This protein binds this small molecule.
Small molecule (SMILES): Cc1ccc(C[C@H](NC(=O)CCCCCn2ccnc2)C(=O)N[C@@H](Cc2ccc(O)cc2)C(=O)O)cc1

Binding-site contacts:
Ligand atom C33 contacts residue GLN191 of chain 1.B at 3.6 Å.
Ligand atom CZ contacts residue PRO27 of chain 1.B at 3.5 Å (hydrophobic).
Ligand atom CB contacts residue TYR53 of chain 1.B at 3.8 Å (hydrophobic).
Ligand atom O26 contacts residue MET356 of chain 1.B at 3.5 Å.
Ligand atom CE2 contacts residue ARG49 of chain 1.B at 3.4 Å.
Ligand atom C contacts residue SER74 of chain 1.B at 3.6 Å.
Ligand atom OXT contacts residue SER74 of chain 1.B at 3.6 Å.
Ligand atom CD1 contacts residue LEU22 of chain 1.B at 3.4 Å (hydrophobic).
Ligand atom OH contacts residue ARG49 of chain 1.B at 3.2 Å.
Ligand atom O contacts residue ALA76 of chain 1.B at 2.8 Å (h-bond).
Ligand atom CE2 contacts residue PRO27 of chain 1.B at 3.6 Å (hydrophobic).
Ligand atom N34 contacts residue ALA266 of chain 1.B at 3.7 Å.
Ligand atom O26 contacts residue ALA332 of chain 1.B at 3.5 Å.
Ligand atom O contacts residue SER74 of chain 1.B at 3.3 Å.
Ligand atom CE1 contacts residue PRO27 of chain 1.B at 3.3 Å (hydrophobic).
Ligand atom OH contacts residue ALA46 of chain 1.B at 3.3 Å.
Ligand atom CD2 contacts residue LEU22 of chain 1.B at 3.8 Å (hydrophobic).
Ligand atom C contacts residue GLN75 of chain 1.B at 3.5 Å.
Ligand atom OXT contacts residue GLN75 of chain 1.B at 2.9 Å (h-bond).
Ligand atom C28 contacts residue LEU439 of chain 1.B at 3.5 Å (hydrophobic).
Ligand atom CZ contacts residue ARG49 of chain 1.B at 3.2 Å.
Ligand atom OXT contacts residue ARG49 of chain 1.B at 2.8 Å (salt-bridge).
Ligand atom CE1 contacts residue ARG49 of chain 1.B at 3.4 Å.
Ligand atom C01 contacts residue ALA76 of chain 1.B at 3.8 Å (hydrophobic).
Ligand atom CD2 contacts residue TYR53 of chain 1.B at 3.5 Å (hydrophobic).
Ligand atom CB contacts residue VAL28 of chain 1.B at 3.5 Å (hydrophobic).
Ligand atom CE1 contacts residue LEU22 of chain 1.B at 3.6 Å (hydrophobic).
Ligand atom CD2 contacts residue ARG49 of chain 1.B at 3.7 Å.
Ligand atom O contacts residue TYR53 of chain 1.B at 2.8 Å (h-bond).
Ligand atom C contacts residue MET356 of chain 1.B at 3.7 Å (hydrophobic).
Ligand atom C contacts residue ALA76 of chain 1.B at 3.7 Å (hydrophobic).
Ligand atom CG contacts residue LEU22 of chain 1.B at 3.5 Å (hydrophobic).
Ligand atom CD1 contacts residue ARG49 of chain 1.B at 3.8 Å.
Ligand atom O contacts residue MET356 of chain 1.B at 3.5 Å.
Ligand atom C27 contacts residue ALA332 of chain 1.B at 3.5 Å (hydrophobic).
Ligand atom C contacts residue TYR53 of chain 1.B at 3.8 Å (hydrophobic).
Ligand atom O contacts residue GLN75 of chain 1.B at 3.3 Å (h-bond).
Ligand atom CD1 contacts residue PRO27 of chain 1.B at 3.8 Å (hydrophobic).
Ligand atom C33 contacts residue LEU190 of chain 1.B at 3.7 Å (hydrophobic).
Ligand atom N34 contacts residue THR270 of chain 1.B at 3.8 Å.

Sequence of chain 1.B:
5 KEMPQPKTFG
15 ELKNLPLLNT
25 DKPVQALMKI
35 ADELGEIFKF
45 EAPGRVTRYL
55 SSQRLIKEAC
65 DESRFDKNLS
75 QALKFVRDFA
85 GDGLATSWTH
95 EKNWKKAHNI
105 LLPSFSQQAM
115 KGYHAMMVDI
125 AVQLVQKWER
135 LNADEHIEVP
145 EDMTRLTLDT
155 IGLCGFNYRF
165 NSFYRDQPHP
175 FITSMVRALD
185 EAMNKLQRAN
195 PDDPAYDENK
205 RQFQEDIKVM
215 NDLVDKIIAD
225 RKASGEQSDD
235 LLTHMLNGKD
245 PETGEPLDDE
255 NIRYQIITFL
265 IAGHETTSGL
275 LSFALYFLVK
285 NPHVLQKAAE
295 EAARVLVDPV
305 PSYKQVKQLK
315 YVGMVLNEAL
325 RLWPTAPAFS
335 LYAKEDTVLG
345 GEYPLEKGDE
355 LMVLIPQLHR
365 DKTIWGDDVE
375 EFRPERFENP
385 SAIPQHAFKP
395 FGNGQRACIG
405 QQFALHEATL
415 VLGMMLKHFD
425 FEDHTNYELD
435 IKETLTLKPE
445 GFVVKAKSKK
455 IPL